Sequence of chain 1.X:
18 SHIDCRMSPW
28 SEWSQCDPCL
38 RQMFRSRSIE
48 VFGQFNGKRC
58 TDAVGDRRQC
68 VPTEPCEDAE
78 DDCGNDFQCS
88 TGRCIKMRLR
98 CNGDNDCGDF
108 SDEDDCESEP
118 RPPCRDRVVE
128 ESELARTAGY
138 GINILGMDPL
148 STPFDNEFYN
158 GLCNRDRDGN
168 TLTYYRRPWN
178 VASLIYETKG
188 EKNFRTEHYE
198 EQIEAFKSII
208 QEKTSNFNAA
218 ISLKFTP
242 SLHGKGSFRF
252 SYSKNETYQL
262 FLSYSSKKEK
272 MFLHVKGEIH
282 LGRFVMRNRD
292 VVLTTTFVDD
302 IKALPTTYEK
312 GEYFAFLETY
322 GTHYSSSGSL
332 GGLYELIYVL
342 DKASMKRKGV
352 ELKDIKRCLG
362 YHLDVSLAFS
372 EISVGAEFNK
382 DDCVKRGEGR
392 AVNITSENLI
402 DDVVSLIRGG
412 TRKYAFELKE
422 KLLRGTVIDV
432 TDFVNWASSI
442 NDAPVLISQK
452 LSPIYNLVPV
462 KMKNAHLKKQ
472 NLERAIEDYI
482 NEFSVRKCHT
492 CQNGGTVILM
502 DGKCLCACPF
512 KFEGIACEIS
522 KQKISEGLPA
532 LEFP

This protein binds this small molecule.
Small molecule (SMILES): CC(=O)N[C@@H]1[C@@H](O)[C@H](O)[C@@H](CO)O[C@H]1O

Binding-site contacts:
Ligand atom C6 contacts residue ASP355 of chain 1.X at 3.2 Å.
Ligand atom C8 contacts residue THR211 of chain 1.X at 4.2 Å.
Ligand atom C5 contacts residue ASP355 of chain 1.X at 3.5 Å.
Ligand atom C1 contacts residue THR258 of chain 1.X at 3.8 Å.
Ligand atom O5 contacts residue ASN256 of chain 1.X at 2.4 Å (h-bond).
Ligand atom O6 contacts residue ASP355 of chain 1.X at 4.3 Å.
Ligand atom O6 contacts residue LYS357 of chain 1.X at 3.4 Å (salt-bridge).
Ligand atom C7 contacts residue THR211 of chain 1.X at 4.4 Å.
Ligand atom C5 contacts residue ASN256 of chain 1.X at 3.7 Å.
Ligand atom C6 contacts residue ASN256 of chain 1.X at 4.5 Å.
Ligand atom C7 contacts residue ASN256 of chain 1.X at 3.3 Å.
Ligand atom O7 contacts residue THR211 of chain 1.X at 4.3 Å.
Ligand atom C6 contacts residue LYS357 of chain 1.X at 3.5 Å.
Ligand atom C2 contacts residue THR258 of chain 1.X at 4.4 Å.
Ligand atom C3 contacts residue ASN256 of chain 1.X at 3.8 Å.
Ligand atom C4 contacts residue ASN256 of chain 1.X at 4.3 Å.
Ligand atom O7 contacts residue ASN256 of chain 1.X at 3.4 Å (h-bond).
Ligand atom O5 contacts residue ASP355 of chain 1.X at 4.1 Å.
Ligand atom C2 contacts residue ASN256 of chain 1.X at 2.4 Å.
Ligand atom C8 contacts residue GLU209 of chain 1.X at 3.2 Å.
Ligand atom C1 contacts residue ASN256 of chain 1.X at 1.4 Å.
Ligand atom N2 contacts residue THR258 of chain 1.X at 4.0 Å.
Ligand atom C8 contacts residue ASN256 of chain 1.X at 4.4 Å.
Ligand atom N2 contacts residue ASN256 of chain 1.X at 2.8 Å (h-bond).